Binding-site contacts:
Ligand atom C17 contacts residue HIS98 of chain 1.A at 3.7 Å.
Ligand atom C10 contacts residue GLY96 of chain 1.A at 3.4 Å.
Ligand atom C17 contacts residue ZN1 of chain 1.E at 3.1 Å.
Ligand atom C17 contacts residue PHE99 of chain 1.A at 3.3 Å (hydrophobic).
Ligand atom O7 contacts residue HIS98 of chain 1.A at 2.9 Å.
Ligand atom O2 contacts residue TRP99 of chain 1.B at 2.9 Å (h-bond).
Ligand atom C15 contacts residue PHE99 of chain 1.A at 3.6 Å (hydrophobic).
Ligand atom C3 contacts residue TRP99 of chain 1.B at 3.5 Å (hydrophobic).
Ligand atom C16 contacts residue PHE99 of chain 1.A at 3.7 Å (hydrophobic).
Ligand atom P1 contacts residue TYR108 of chain 1.B at 3.6 Å.
Ligand atom C15 contacts residue THR97 of chain 1.A at 3.2 Å.
Ligand atom O3 contacts residue ASN39 of chain 1.A at 3.0 Å (h-bond).
Ligand atom C8 contacts residue GLY96 of chain 1.A at 3.6 Å.
Ligand atom C1 contacts residue TRP99 of chain 1.B at 3.8 Å (hydrophobic).
Ligand atom O8 contacts residue PHE99 of chain 1.A at 3.6 Å.
Ligand atom C2 contacts residue TRP99 of chain 1.B at 3.3 Å (hydrophobic).
Ligand atom O4 contacts residue VAL37 of chain 1.B at 3.7 Å.
Ligand atom C5 contacts residue VAL94 of chain 1.A at 3.6 Å (hydrophobic).
Ligand atom O2 contacts residue PHE101 of chain 1.B at 3.5 Å.
Ligand atom O4 contacts residue TRP99 of chain 1.B at 3.6 Å.
Ligand atom C2 contacts residue TYR101 of chain 1.A at 3.4 Å (hydrophobic).
Ligand atom P1 contacts residue TRP99 of chain 1.B at 3.7 Å.
Ligand atom O7 contacts residue ZN1 of chain 1.E at 2.2 Å.
Ligand atom C4 contacts residue TRP99 of chain 1.B at 3.7 Å (hydrophobic).
Ligand atom O5 contacts residue PHE103 of chain 1.A at 3.1 Å.
Ligand atom O3 contacts residue TRP99 of chain 1.B at 3.8 Å.
Ligand atom O1 contacts residue GLY96 of chain 1.A at 3.4 Å.
Ligand atom C11 contacts residue GLY96 of chain 1.A at 3.7 Å.
Ligand atom C1 contacts residue TYR101 of chain 1.A at 3.5 Å (hydrophobic).
Ligand atom C3 contacts residue HIS35 of chain 1.B at 3.6 Å.
Ligand atom N2 contacts residue GLY96 of chain 1.A at 3.1 Å (h-bond).
Ligand atom C8 contacts residue TYR37 of chain 1.A at 3.8 Å (hydrophobic).
Ligand atom C6 contacts residue ASN39 of chain 1.A at 3.8 Å.
Ligand atom C5 contacts residue TRP99 of chain 1.B at 3.7 Å (hydrophobic).
Ligand atom O8 contacts residue ZN1 of chain 1.E at 3.6 Å.
Ligand atom O3 contacts residue TYR108 of chain 1.B at 2.7 Å (h-bond).
Ligand atom O7 contacts residue PHE99 of chain 1.A at 3.4 Å (h-bond).
Ligand atom C9 contacts residue GLY96 of chain 1.A at 3.6 Å.
Ligand atom C13 contacts residue THR97 of chain 1.A at 3.7 Å.
Ligand atom C8 contacts residue TYR108 of chain 1.B at 3.7 Å (hydrophobic).

The protein below binds the small molecule below.
Small molecule (SMILES): O=C(O)CCCCCNC(=O)CCC[P](=O)(O)Oc1ccc([N+](=O)[O-])cc1

Sequence of chain 1.B:
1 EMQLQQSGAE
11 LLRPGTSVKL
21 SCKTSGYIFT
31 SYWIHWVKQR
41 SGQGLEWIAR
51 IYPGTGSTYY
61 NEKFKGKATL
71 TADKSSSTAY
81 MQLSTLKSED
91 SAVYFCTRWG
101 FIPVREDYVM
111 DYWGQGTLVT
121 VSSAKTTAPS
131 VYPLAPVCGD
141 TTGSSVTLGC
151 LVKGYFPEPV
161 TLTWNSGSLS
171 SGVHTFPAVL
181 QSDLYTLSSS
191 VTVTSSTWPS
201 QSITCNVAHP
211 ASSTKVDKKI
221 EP

Sequence of chain 1.A:
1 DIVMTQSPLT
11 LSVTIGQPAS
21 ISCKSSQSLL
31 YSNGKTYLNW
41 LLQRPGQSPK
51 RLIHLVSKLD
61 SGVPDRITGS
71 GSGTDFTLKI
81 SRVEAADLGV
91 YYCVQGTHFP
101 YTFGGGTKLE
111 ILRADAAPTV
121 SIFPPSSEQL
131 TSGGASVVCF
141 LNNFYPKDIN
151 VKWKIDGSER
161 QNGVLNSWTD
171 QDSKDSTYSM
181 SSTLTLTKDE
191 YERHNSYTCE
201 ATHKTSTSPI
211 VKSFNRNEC